Sequence of chain 1.A:
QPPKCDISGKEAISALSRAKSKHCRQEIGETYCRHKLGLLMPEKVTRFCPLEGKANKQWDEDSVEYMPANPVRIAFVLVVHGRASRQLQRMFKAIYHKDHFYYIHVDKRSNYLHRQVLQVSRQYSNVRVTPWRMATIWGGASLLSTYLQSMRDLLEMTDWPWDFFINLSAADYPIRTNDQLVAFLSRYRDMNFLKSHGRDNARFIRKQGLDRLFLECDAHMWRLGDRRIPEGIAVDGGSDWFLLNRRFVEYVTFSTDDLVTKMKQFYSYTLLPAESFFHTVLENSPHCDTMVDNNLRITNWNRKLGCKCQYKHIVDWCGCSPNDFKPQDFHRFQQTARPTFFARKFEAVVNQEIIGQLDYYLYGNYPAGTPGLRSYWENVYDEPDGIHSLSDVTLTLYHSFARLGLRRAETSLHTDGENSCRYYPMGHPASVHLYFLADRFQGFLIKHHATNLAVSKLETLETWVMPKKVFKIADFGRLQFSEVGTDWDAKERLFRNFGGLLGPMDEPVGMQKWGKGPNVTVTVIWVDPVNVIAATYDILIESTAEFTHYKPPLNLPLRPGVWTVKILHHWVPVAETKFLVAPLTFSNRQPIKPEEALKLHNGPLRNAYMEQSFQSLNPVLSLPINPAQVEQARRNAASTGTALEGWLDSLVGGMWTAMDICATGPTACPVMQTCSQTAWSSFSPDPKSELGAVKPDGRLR

The protein below binds the small molecule below.
Small molecule (SMILES): CC(C)[C@H](NC(=O)CNC(=O)[C@H](CO)NC(=O)CNC(=O)[C@H](C)NC(=O)[C@H](CCC(=O)O)NC(=O)[C@H](C)N)C(=O)NCC(=O)N[C@H](C=O)CCC(N)=O

Binding-site contacts:
Ligand atom CA contacts residue TRP363 of chain 1.A at 3.5 Å (hydrophobic).
Ligand atom O contacts residue LYS253 of chain 1.A at 3.2 Å.
Ligand atom CG contacts residue SER285 of chain 1.A at 3.6 Å.
Ligand atom N contacts residue LYS253 of chain 1.A at 3.4 Å (salt-bridge).
Ligand atom N contacts residue GLN254 of chain 1.A at 2.8 Å (h-bond).
Ligand atom OE1 contacts residue ASN341 of chain 1.A at 3.4 Å (h-bond).
Ligand atom O contacts residue LYS253 of chain 1.A at 3.5 Å.
Ligand atom OE1 contacts residue ARG258 of chain 1.A at 3.1 Å (salt-bridge).
Ligand atom O contacts residue LYS253 of chain 1.A at 2.8 Å (salt-bridge).
Ligand atom C contacts residue LYS253 of chain 1.A at 3.6 Å.
Ligand atom OE1 contacts residue THR345 of chain 1.A at 3.0 Å (h-bond).
Ligand atom N contacts residue GLN254 of chain 1.A at 3.4 Å (h-bond).
Ligand atom O contacts residue GLY365 of chain 1.A at 3.2 Å.
Ligand atom O contacts residue TRP363 of chain 1.A at 3.5 Å (h-bond).
Ligand atom CB contacts residue LYS253 of chain 1.A at 3.3 Å.
Ligand atom CA contacts residue GLN254 of chain 1.A at 3.3 Å.
Ligand atom O contacts residue CYS366 of chain 1.A at 2.8 Å (h-bond).
Ligand atom N contacts residue CYS364 of chain 1.A at 3.1 Å (h-bond).
Ligand atom O contacts residue CYS364 of chain 1.A at 2.9 Å (h-bond).
Ligand atom NE2 contacts residue ARG269 of chain 1.A at 3.1 Å (salt-bridge).
Ligand atom C contacts residue LYS253 of chain 1.A at 3.2 Å.
Ligand atom N contacts residue CYS364 of chain 1.A at 3.5 Å (h-bond).
Ligand atom CG contacts residue TRP347 of chain 1.A at 3.5 Å (hydrophobic).
Ligand atom NE2 contacts residue ARG258 of chain 1.A at 3.6 Å.
Ligand atom CB contacts residue GLU321 of chain 1.A at 3.5 Å.
Ligand atom CD contacts residue THR345 of chain 1.A at 3.3 Å.
Ligand atom OE2 contacts residue THR345 of chain 1.A at 3.0 Å (h-bond).
Ligand atom CD contacts residue ARG258 of chain 1.A at 3.5 Å.
Ligand atom OG contacts residue TRP347 of chain 1.A at 3.5 Å.
Ligand atom CB contacts residue TRP363 of chain 1.A at 3.6 Å (hydrophobic).
Ligand atom CA contacts residue LYS253 of chain 1.A at 3.4 Å.
Ligand atom CB contacts residue CYS364 of chain 1.A at 3.6 Å (hydrophobic).
Ligand atom OE2 contacts residue SER285 of chain 1.A at 2.9 Å (h-bond).
Ligand atom CD contacts residue SER285 of chain 1.A at 3.3 Å.
Ligand atom C contacts residue TRP363 of chain 1.A at 3.4 Å (hydrophobic).
Ligand atom CG2 contacts residue CYS366 of chain 1.A at 3.2 Å (hydrophobic).
Ligand atom N contacts residue TRP363 of chain 1.A at 3.4 Å (h-bond).
Ligand atom OG contacts residue GLU321 of chain 1.A at 2.7 Å (salt-bridge).
Ligand atom N contacts residue GLU321 of chain 1.A at 3.1 Å (salt-bridge).
Ligand atom O contacts residue ARG349 of chain 1.A at 3.4 Å (salt-bridge).